Binding-site contacts:
Ligand atom CK9 contacts residue ALA197 of chain 2.A at 3.8 Å (hydrophobic).
Ligand atom CK7 contacts residue ASN196 of chain 2.A at 3.8 Å.
Ligand atom CK5 contacts residue HIS194 of chain 2.A at 4.2 Å.
Ligand atom CK6 contacts residue CYS195 of chain 2.A at 3.4 Å (hydrophobic).
Ligand atom CK4 contacts residue HIS194 of chain 2.A at 3.9 Å.
Ligand atom CKC contacts residue ASN196 of chain 2.A at 3.7 Å.
Ligand atom CK4 contacts residue ARG173 of chain 2.A at 4.1 Å.
Ligand atom CK8 contacts residue ALA197 of chain 2.A at 4.3 Å (hydrophobic).
Ligand atom CK2 contacts residue CYS195 of chain 2.A at 4.2 Å (hydrophobic).
Ligand atom CK4 contacts residue ASP276 of chain 2.A at 3.6 Å.
Ligand atom CK3 contacts residue ASP276 of chain 2.A at 3.4 Å.
Ligand atom CK1 contacts residue HIS194 of chain 2.A at 4.3 Å.
Ligand atom CKC contacts residue ALA197 of chain 2.A at 4.1 Å (hydrophobic).
Ligand atom CKB contacts residue ASN196 of chain 2.A at 3.9 Å.
Ligand atom OK2 contacts residue ASP276 of chain 2.A at 2.6 Å (salt-bridge).
Ligand atom CKB contacts residue ALA197 of chain 2.A at 3.7 Å (hydrophobic).
Ligand atom CK2 contacts residue HIS194 of chain 2.A at 3.9 Å.
Ligand atom CK7 contacts residue ALA197 of chain 2.A at 4.4 Å (hydrophobic).
Ligand atom CK1 contacts residue CYS195 of chain 2.A at 3.1 Å (hydrophobic).
Ligand atom CK5 contacts residue ARG173 of chain 2.A at 4.3 Å.
Ligand atom CK9 contacts residue ASN196 of chain 2.A at 3.7 Å.
Ligand atom CK6 contacts residue GLY171 of chain 2.A at 3.7 Å.
Ligand atom CK8 contacts residue HIS194 of chain 2.A at 4.0 Å.
Ligand atom OK1 contacts residue ASP276 of chain 2.A at 3.0 Å (salt-bridge).
Ligand atom CK3 contacts residue HIS194 of chain 2.A at 3.6 Å.
Ligand atom CKA contacts residue ALA197 of chain 2.A at 3.6 Å (hydrophobic).
Ligand atom CK6 contacts residue HIS194 of chain 2.A at 4.2 Å.
Ligand atom CKA contacts residue ASN196 of chain 2.A at 3.9 Å.
Ligand atom CK2 contacts residue ASN196 of chain 2.A at 4.1 Å.
Ligand atom OK1 contacts residue ARG173 of chain 2.A at 3.4 Å.
Ligand atom CK5 contacts residue GLY171 of chain 2.A at 3.4 Å.
Ligand atom CK1 contacts residue ASN196 of chain 2.A at 3.4 Å.
Ligand atom CK6 contacts residue ASN196 of chain 2.A at 4.1 Å.
Ligand atom CK8 contacts residue ASN196 of chain 2.A at 3.4 Å.
Ligand atom CK9 contacts residue THR273 of chain 2.A at 4.4 Å.
Ligand atom OK2 contacts residue HIS194 of chain 2.A at 3.7 Å.
Ligand atom OK1 contacts residue HIS194 of chain 2.A at 4.0 Å.
Ligand atom CK5 contacts residue CYS195 of chain 2.A at 4.4 Å (hydrophobic).
Ligand atom CK8 contacts residue ALA274 of chain 2.A at 4.1 Å (hydrophobic).
Ligand atom CK9 contacts residue ALA274 of chain 2.A at 4.0 Å (hydrophobic).

Sequence of chain 2.A:
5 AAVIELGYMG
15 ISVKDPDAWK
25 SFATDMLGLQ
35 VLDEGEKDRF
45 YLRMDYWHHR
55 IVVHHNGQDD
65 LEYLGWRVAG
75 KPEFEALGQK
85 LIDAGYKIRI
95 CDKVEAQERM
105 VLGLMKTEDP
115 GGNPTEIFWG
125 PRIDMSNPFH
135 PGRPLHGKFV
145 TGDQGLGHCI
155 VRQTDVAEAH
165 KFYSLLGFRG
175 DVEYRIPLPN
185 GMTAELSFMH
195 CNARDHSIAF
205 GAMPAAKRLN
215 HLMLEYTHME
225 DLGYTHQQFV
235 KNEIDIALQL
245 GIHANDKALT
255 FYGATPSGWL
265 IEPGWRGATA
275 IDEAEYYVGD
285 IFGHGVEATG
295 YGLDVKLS

The small molecule below binds the protein below.
Small molecule (SMILES): Oc1cccc(-c2ccccc2)c1O